Sequence of chain 1.A:
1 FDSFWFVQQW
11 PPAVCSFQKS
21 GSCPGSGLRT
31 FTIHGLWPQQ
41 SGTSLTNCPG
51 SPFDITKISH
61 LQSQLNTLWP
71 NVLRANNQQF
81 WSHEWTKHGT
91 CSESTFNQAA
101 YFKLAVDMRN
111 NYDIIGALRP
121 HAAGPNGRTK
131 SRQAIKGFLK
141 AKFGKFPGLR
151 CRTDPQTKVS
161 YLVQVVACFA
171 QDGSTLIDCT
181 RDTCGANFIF

The protein below binds the small molecule below.
Small molecule (SMILES): O=c1ccn([C@@H]2O[C@H](CO)[C@@H](O)[C@H]2OP(=O)(O)O)c(=O)[nH]1

Binding-site contacts:
Ligand atom C2' contacts residue HIS83 of chain 1.A at 3.9 Å.
Ligand atom O4 contacts residue GLN9 of chain 1.A at 3.2 Å (h-bond).
Ligand atom O2' contacts residue HIS83 of chain 1.A at 3.6 Å.
Ligand atom N3 contacts residue ASN71 of chain 1.A at 2.9 Å (h-bond).
Ligand atom O4 contacts residue LEU73 of chain 1.A at 3.9 Å.
Ligand atom O1P contacts residue LYS87 of chain 1.A at 2.7 Å (salt-bridge).
Ligand atom O4 contacts residue ASN71 of chain 1.A at 3.6 Å (h-bond).
Ligand atom C4 contacts residue LEU73 of chain 1.A at 3.9 Å (hydrophobic).
Ligand atom O3' contacts residue HIS83 of chain 1.A at 3.3 Å (h-bond).
Ligand atom P contacts residue HIS83 of chain 1.A at 3.6 Å.
Ligand atom O1P contacts residue HIS83 of chain 1.A at 3.1 Å.
Ligand atom C2 contacts residue ASN71 of chain 1.A at 3.8 Å.
Ligand atom N3 contacts residue LEU73 of chain 1.A at 3.9 Å.
Ligand atom C6 contacts residue PHE80 of chain 1.A at 4.1 Å (hydrophobic).
Ligand atom C4 contacts residue VAL72 of chain 1.A at 4.0 Å (hydrophobic).
Ligand atom C5 contacts residue GLN9 of chain 1.A at 3.5 Å.
Ligand atom N1 contacts residue PHE80 of chain 1.A at 3.9 Å.
Ligand atom C6 contacts residue HIS34 of chain 1.A at 3.8 Å.
Ligand atom O1P contacts residue GLU84 of chain 1.A at 3.8 Å.
Ligand atom P contacts residue HIS34 of chain 1.A at 4.1 Å.
Ligand atom O2 contacts residue PHE80 of chain 1.A at 3.9 Å.
Ligand atom C4 contacts residue PHE80 of chain 1.A at 3.5 Å (hydrophobic).
Ligand atom P contacts residue LYS87 of chain 1.A at 3.7 Å.
Ligand atom O3P contacts residue LYS87 of chain 1.A at 2.9 Å (salt-bridge).
Ligand atom C6 contacts residue LEU73 of chain 1.A at 3.8 Å (hydrophobic).
Ligand atom O4 contacts residue PRO70 of chain 1.A at 4.2 Å.
Ligand atom N1 contacts residue LEU73 of chain 1.A at 3.6 Å.
Ligand atom O3P contacts residue HIS83 of chain 1.A at 3.9 Å.
Ligand atom C2 contacts residue PHE80 of chain 1.A at 3.6 Å (hydrophobic).
Ligand atom C5 contacts residue PHE80 of chain 1.A at 3.7 Å (hydrophobic).
Ligand atom C4 contacts residue ASN71 of chain 1.A at 3.7 Å.
Ligand atom C2 contacts residue LEU73 of chain 1.A at 3.7 Å (hydrophobic).
Ligand atom O4 contacts residue PHE80 of chain 1.A at 3.6 Å.
Ligand atom O2 contacts residue ASN71 of chain 1.A at 3.8 Å.
Ligand atom C5 contacts residue LEU73 of chain 1.A at 4.0 Å (hydrophobic).
Ligand atom O4' contacts residue LEU73 of chain 1.A at 3.7 Å.
Ligand atom N3 contacts residue PHE80 of chain 1.A at 3.6 Å.
Ligand atom C4 contacts residue GLN9 of chain 1.A at 3.8 Å.
Ligand atom O2P contacts residue HIS34 of chain 1.A at 3.8 Å.
Ligand atom O4 contacts residue VAL72 of chain 1.A at 3.0 Å (h-bond).